Sequence of chain 1.B:
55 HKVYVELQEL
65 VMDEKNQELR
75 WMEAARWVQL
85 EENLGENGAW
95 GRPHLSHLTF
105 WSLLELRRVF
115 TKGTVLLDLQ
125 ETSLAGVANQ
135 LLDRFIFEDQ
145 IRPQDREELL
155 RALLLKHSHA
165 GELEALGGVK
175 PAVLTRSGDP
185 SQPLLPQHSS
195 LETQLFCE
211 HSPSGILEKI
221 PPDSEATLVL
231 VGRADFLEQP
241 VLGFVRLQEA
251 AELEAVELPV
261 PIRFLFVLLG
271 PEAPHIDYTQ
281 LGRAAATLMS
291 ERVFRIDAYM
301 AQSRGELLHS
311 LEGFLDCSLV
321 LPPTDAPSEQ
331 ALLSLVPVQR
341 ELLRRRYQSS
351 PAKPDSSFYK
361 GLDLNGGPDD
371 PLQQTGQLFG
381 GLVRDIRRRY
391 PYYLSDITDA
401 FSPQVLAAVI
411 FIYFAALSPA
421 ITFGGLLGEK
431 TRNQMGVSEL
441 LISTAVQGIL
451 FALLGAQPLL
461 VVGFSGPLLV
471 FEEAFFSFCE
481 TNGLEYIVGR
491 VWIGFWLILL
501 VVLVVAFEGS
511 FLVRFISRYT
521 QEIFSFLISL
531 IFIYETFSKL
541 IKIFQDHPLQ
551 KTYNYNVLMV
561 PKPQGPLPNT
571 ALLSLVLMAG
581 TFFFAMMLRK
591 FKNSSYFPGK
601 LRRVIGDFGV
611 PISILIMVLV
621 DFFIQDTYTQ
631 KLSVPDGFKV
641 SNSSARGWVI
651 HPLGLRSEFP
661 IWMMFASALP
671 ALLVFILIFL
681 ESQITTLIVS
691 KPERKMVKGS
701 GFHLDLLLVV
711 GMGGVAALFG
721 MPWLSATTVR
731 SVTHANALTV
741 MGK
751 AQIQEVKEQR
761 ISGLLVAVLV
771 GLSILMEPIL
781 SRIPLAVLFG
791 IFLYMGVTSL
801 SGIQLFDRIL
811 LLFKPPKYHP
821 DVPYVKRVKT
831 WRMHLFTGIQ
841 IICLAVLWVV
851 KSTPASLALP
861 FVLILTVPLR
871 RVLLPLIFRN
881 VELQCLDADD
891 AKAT

Binding-site contacts:
Ligand atom C19 contacts residue LYS590 of chain 1.B at 4.5 Å.
Ligand atom C6 contacts residue TYR596 of chain 1.B at 4.0 Å (hydrophobic).
Ligand atom C12 contacts residue LYS590 of chain 1.B at 3.9 Å.
Ligand atom C23 contacts residue PHE591 of chain 1.B at 3.5 Å (hydrophobic).
Ligand atom C18 contacts residue PHE591 of chain 1.B at 3.8 Å (hydrophobic).
Ligand atom C20 contacts residue MET587 of chain 1.B at 4.3 Å (hydrophobic).
Ligand atom C18 contacts residue TYR596 of chain 1.B at 4.5 Å (hydrophobic).
Ligand atom C27 contacts residue LEU588 of chain 1.B at 4.2 Å (hydrophobic).
Ligand atom C22 contacts residue PHE591 of chain 1.B at 4.4 Å (hydrophobic).
Ligand atom C8 contacts residue TYR596 of chain 1.B at 3.9 Å (hydrophobic).
Ligand atom C15 contacts residue TYR596 of chain 1.B at 3.7 Å (hydrophobic).
Ligand atom C25 contacts residue LEU588 of chain 1.B at 4.4 Å (hydrophobic).
Ligand atom C21 contacts residue MET587 of chain 1.B at 3.3 Å (hydrophobic).
Ligand atom C7 contacts residue TYR596 of chain 1.B at 3.6 Å (hydrophobic).
Ligand atom C20 contacts residue PHE591 of chain 1.B at 3.9 Å (hydrophobic).
Ligand atom C21 contacts residue PHE591 of chain 1.B at 4.2 Å (hydrophobic).
Ligand atom C18 contacts residue SER594 of chain 1.B at 3.6 Å.
Ligand atom C14 contacts residue TYR596 of chain 1.B at 4.4 Å (hydrophobic).
Ligand atom C26 contacts residue PHE591 of chain 1.B at 4.4 Å (hydrophobic).
Ligand atom C19 contacts residue SER594 of chain 1.B at 3.5 Å.
Ligand atom C11 contacts residue LYS590 of chain 1.B at 3.7 Å.

A small-molecule ligand and the protein it binds are described below.
Small molecule (SMILES): CC(C)CCC[C@@H](C)[C@H]1CC[C@H]2[C@@H]3CC=C4C[C@@H](O)CC[C@]4(C)[C@H]3CC[C@]12C